A small-molecule ligand and the protein it binds are described below.
Small molecule (SMILES): O=C(C[C@H]1Sc2ccccc2NC1=O)NO

Sequence of chain 1.B:
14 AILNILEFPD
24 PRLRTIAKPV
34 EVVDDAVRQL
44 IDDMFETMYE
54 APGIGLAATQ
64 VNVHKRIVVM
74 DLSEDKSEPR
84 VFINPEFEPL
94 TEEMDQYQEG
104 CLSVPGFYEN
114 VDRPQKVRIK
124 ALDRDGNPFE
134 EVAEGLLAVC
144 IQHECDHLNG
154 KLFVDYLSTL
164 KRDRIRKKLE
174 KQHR

Binding-site contacts:
Ligand atom NAG contacts residue ILE57 of chain 1.B at 3.4 Å.
Ligand atom CAA contacts residue TYR100 of chain 1.B at 3.9 Å (hydrophobic).
Ligand atom CAL contacts residue GLN63 of chain 1.B at 3.9 Å.
Ligand atom OAP contacts residue HIS146 of chain 1.B at 3.0 Å (h-bond).
Ligand atom CAL contacts residue NI1 of chain 1.F at 3.1 Å.
Ligand atom OAN contacts residue CYS104 of chain 1.B at 3.6 Å.
Ligand atom CAL contacts residue GLY58 of chain 1.B at 3.2 Å.
Ligand atom OAP contacts residue GLN63 of chain 1.B at 2.5 Å (h-bond).
Ligand atom CAI contacts residue GLY103 of chain 1.B at 3.7 Å.
Ligand atom CAD contacts residue ILE57 of chain 1.B at 3.6 Å (hydrophobic).
Ligand atom CAE contacts residue GLY103 of chain 1.B at 3.7 Å.
Ligand atom OAP contacts residue GLU147 of chain 1.B at 2.7 Å (salt-bridge).
Ligand atom CAL contacts residue HIS146 of chain 1.B at 3.9 Å.
Ligand atom NAO contacts residue GLY58 of chain 1.B at 3.3 Å (h-bond).
Ligand atom CAC contacts residue ILE57 of chain 1.B at 3.9 Å (hydrophobic).
Ligand atom CAA contacts residue VAL142 of chain 1.B at 3.8 Å (hydrophobic).
Ligand atom SAJ contacts residue HIS146 of chain 1.B at 3.8 Å.
Ligand atom OAM contacts residue ILE57 of chain 1.B at 3.1 Å (h-bond).
Ligand atom CAD contacts residue GLY103 of chain 1.B at 3.8 Å.
Ligand atom NAO contacts residue GLN63 of chain 1.B at 3.4 Å (h-bond).
Ligand atom CAK contacts residue GLY58 of chain 1.B at 3.0 Å.
Ligand atom CAB contacts residue GLU102 of chain 1.B at 3.9 Å.
Ligand atom OAN contacts residue GLN63 of chain 1.B at 3.0 Å (h-bond).
Ligand atom OAP contacts residue HIS150 of chain 1.B at 2.8 Å (h-bond).
Ligand atom CAB contacts residue TYR100 of chain 1.B at 3.0 Å (hydrophobic).
Ligand atom OAN contacts residue GLY58 of chain 1.B at 3.9 Å.
Ligand atom OAM contacts residue GLY56 of chain 1.B at 3.5 Å.
Ligand atom CAL contacts residue LEU105 of chain 1.B at 3.7 Å (hydrophobic).
Ligand atom OAP contacts residue NI1 of chain 1.F at 2.1 Å (h-bond).
Ligand atom NAO contacts residue GLU147 of chain 1.B at 2.3 Å (salt-bridge).
Ligand atom NAO contacts residue NI1 of chain 1.F at 2.7 Å (h-bond).
Ligand atom OAN contacts residue LEU105 of chain 1.B at 2.7 Å (h-bond).
Ligand atom CAL contacts residue GLU147 of chain 1.B at 3.5 Å.
Ligand atom NAO contacts residue HIS146 of chain 1.B at 3.3 Å (h-bond).
Ligand atom CAF contacts residue HIS146 of chain 1.B at 3.7 Å.
Ligand atom CAH contacts residue ILE57 of chain 1.B at 3.5 Å (hydrophobic).
Ligand atom CAK contacts residue GLU147 of chain 1.B at 3.9 Å.
Ligand atom SAJ contacts residue GLU147 of chain 1.B at 3.5 Å (salt-bridge).
Ligand atom CAA contacts residue GLU102 of chain 1.B at 3.3 Å.
Ligand atom OAN contacts residue NI1 of chain 1.F at 2.9 Å (h-bond).